Binding-site contacts:
Ligand atom C8 contacts residue PRO53 of chain 2.E at 3.9 Å (hydrophobic).
Ligand atom BR2 contacts residue PRO50 of chain 2.E at 3.7 Å.
Ligand atom O9A contacts residue CLM1 of chain 2.IA at 0.3 Å (h-bond).
Ligand atom C1 contacts residue TYR125 of chain 2.E at 3.8 Å (hydrophobic).
Ligand atom O5 contacts residue CLM1 of chain 2.IA at 0.3 Å (h-bond).
Ligand atom N9 contacts residue CLM1 of chain 2.IA at 0.1 Å (h-bond).
Ligand atom BR1 contacts residue GLY123 of chain 2.E at 3.4 Å.
Ligand atom BR2 contacts residue GLY123 of chain 2.E at 3.8 Å.
Ligand atom BR2 contacts residue TYR125 of chain 2.E at 3.7 Å.
Ligand atom BR2 contacts residue CLM1 of chain 2.IA at 0.2 Å.
Ligand atom BR1 contacts residue CLM1 of chain 2.IA at 0.3 Å.
Ligand atom C9 contacts residue CLM1 of chain 2.IA at 0.1 Å.
Ligand atom BR1 contacts residue THR98 of chain 2.E at 3.8 Å.
Ligand atom C3 contacts residue CLM1 of chain 2.IA at 0.1 Å.
Ligand atom BR2 contacts residue PRO53 of chain 2.E at 4.0 Å.
Ligand atom O9A contacts residue ILE121 of chain 2.E at 3.4 Å.
Ligand atom C4 contacts residue CLM1 of chain 2.IA at 0.5 Å.
Ligand atom BR2 contacts residue ILE124 of chain 2.E at 3.4 Å.
Ligand atom C5 contacts residue CLM1 of chain 2.IA at 0.2 Å.
Ligand atom O2 contacts residue PRO53 of chain 2.E at 3.3 Å.
Ligand atom N2 contacts residue CLM1 of chain 2.IA at 0.3 Å (h-bond).
Ligand atom O9B contacts residue CLM1 of chain 2.IA at 0.3 Å (h-bond).
Ligand atom C1 contacts residue CLM1 of chain 2.IA at 0.3 Å.
Ligand atom C2 contacts residue CLM1 of chain 2.IA at 0.1 Å.
Ligand atom BR2 contacts residue GLY52 of chain 2.E at 3.4 Å.
Ligand atom C10 contacts residue CLM1 of chain 2.IA at 0.1 Å.
Ligand atom C9 contacts residue PRO53 of chain 2.E at 4.2 Å (hydrophobic).
Ligand atom O4 contacts residue CLM1 of chain 2.IA at 0.3 Å (h-bond).
Ligand atom C8 contacts residue CLM1 of chain 2.IA at 0.2 Å.
Ligand atom C7 contacts residue CLM1 of chain 2.IA at 0.2 Å.
Ligand atom C2 contacts residue PRO50 of chain 2.E at 4.2 Å (hydrophobic).
Ligand atom BR1 contacts residue PRO53 of chain 2.E at 3.7 Å.
Ligand atom C11 contacts residue CLM1 of chain 2.IA at 0.1 Å.
Ligand atom N9 contacts residue ILE121 of chain 2.E at 4.2 Å.
Ligand atom O2 contacts residue GLY52 of chain 2.E at 4.1 Å.
Ligand atom O2 contacts residue CLM1 of chain 2.IA at 0.5 Å (h-bond).
Ligand atom BR1 contacts residue ILE121 of chain 2.E at 3.9 Å.
Ligand atom BR2 contacts residue ILE51 of chain 2.E at 4.0 Å.
Ligand atom C6 contacts residue CLM1 of chain 2.IA at 0.1 Å.
Ligand atom BR1 contacts residue TYR125 of chain 2.E at 3.8 Å.

Sequence of chain 2.E:
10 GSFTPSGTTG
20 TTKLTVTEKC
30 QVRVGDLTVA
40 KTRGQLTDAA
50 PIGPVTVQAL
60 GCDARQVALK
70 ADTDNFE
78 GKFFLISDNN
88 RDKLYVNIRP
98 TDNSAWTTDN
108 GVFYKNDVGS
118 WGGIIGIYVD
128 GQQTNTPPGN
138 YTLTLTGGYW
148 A

This small molecule binds to this protein.
Small molecule (SMILES): O=C(N[C@H](CO)[C@H](O)c1ccc([N+](=O)[O-])cc1)C(Br)Br